This protein binds this small molecule.
Small molecule (SMILES): NCCC[C@H](N)C(=O)O

Sequence of chain 1.E:
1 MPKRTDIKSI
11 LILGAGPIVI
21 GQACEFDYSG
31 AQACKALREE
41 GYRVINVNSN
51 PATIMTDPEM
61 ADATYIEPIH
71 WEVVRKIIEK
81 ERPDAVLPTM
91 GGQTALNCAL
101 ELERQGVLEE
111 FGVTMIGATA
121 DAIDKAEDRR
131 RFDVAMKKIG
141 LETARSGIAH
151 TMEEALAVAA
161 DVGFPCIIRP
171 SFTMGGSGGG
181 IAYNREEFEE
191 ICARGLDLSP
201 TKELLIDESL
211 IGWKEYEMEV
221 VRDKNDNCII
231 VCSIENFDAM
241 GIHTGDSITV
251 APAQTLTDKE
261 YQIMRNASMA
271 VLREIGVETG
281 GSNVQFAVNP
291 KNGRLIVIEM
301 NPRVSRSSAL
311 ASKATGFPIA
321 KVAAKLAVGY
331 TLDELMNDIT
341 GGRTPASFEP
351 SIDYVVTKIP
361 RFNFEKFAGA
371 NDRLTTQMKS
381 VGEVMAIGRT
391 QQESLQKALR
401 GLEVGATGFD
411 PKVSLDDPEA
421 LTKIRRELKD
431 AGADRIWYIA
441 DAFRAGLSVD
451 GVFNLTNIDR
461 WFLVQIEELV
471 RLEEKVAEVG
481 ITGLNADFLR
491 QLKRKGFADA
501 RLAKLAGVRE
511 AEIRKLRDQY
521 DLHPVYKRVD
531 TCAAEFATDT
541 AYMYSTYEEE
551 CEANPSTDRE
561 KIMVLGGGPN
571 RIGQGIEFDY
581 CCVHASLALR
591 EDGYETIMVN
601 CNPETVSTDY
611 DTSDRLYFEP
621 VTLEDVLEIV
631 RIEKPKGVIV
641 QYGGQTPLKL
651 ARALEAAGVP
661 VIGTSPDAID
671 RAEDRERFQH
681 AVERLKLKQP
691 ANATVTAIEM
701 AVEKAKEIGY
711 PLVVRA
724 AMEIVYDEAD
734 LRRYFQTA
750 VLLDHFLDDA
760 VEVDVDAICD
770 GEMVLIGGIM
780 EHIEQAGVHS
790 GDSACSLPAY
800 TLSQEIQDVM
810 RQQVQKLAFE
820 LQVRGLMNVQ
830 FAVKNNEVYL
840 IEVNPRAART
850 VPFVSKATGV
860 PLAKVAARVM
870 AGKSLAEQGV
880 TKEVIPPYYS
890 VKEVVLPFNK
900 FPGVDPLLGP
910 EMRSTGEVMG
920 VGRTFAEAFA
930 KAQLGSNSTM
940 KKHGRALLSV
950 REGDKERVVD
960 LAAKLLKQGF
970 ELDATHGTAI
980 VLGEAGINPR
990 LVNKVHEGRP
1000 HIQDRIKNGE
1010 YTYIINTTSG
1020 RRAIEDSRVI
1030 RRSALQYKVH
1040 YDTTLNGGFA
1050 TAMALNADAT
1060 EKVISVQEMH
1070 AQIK

Binding-site contacts:
Ligand atom NE contacts residue GLU783 of chain 1.E at 2.5 Å (salt-bridge).
Ligand atom OXT contacts residue LEU907 of chain 1.E at 3.7 Å.
Ligand atom CD contacts residue GLU783 of chain 1.E at 3.8 Å.
Ligand atom NE contacts residue VAL893 of chain 1.E at 4.2 Å.
Ligand atom CA contacts residue TYR1040 of chain 1.E at 3.7 Å (hydrophobic).
Ligand atom CB contacts residue GLU783 of chain 1.E at 3.7 Å.
Ligand atom O contacts residue ASP1041 of chain 1.E at 3.5 Å.
Ligand atom C contacts residue LEU907 of chain 1.E at 4.0 Å (hydrophobic).
Ligand atom NE contacts residue ASP791 of chain 1.E at 2.9 Å (salt-bridge).
Ligand atom O contacts residue TYR1040 of chain 1.E at 4.0 Å.
Ligand atom CD contacts residue GLU892 of chain 1.E at 3.3 Å.
Ligand atom CA contacts residue ASP1041 of chain 1.E at 4.4 Å.
Ligand atom CD contacts residue VAL893 of chain 1.E at 3.4 Å (hydrophobic).
Ligand atom NE contacts residue LEU907 of chain 1.E at 4.3 Å.
Ligand atom CD contacts residue ASP791 of chain 1.E at 3.2 Å.
Ligand atom N contacts residue HIS1039 of chain 1.E at 4.0 Å.
Ligand atom CG contacts residue GLU783 of chain 1.E at 4.3 Å.
Ligand atom O contacts residue LEU907 of chain 1.E at 4.0 Å.
Ligand atom CD contacts residue LEU895 of chain 1.E at 3.9 Å (hydrophobic).
Ligand atom CD contacts residue LEU907 of chain 1.E at 4.3 Å (hydrophobic).
Ligand atom C contacts residue TYR1040 of chain 1.E at 3.6 Å (hydrophobic).
Ligand atom C contacts residue THR1042 of chain 1.E at 3.3 Å.
Ligand atom NE contacts residue ALA793 of chain 1.E at 4.0 Å.
Ligand atom OXT contacts residue TYR1040 of chain 1.E at 4.0 Å.
Ligand atom C contacts residue ASP1041 of chain 1.E at 3.9 Å.
Ligand atom CB contacts residue LEU907 of chain 1.E at 4.1 Å (hydrophobic).
Ligand atom NE contacts residue GLU892 of chain 1.E at 3.1 Å (salt-bridge).
Ligand atom O contacts residue THR1043 of chain 1.E at 4.0 Å.
Ligand atom O contacts residue THR1042 of chain 1.E at 2.8 Å (h-bond).
Ligand atom CG contacts residue LEU895 of chain 1.E at 3.8 Å (hydrophobic).
Ligand atom N contacts residue TYR1040 of chain 1.E at 2.7 Å (h-bond).
Ligand atom N contacts residue ASP1041 of chain 1.E at 3.4 Å (salt-bridge).
Ligand atom NE contacts residue SER792 of chain 1.E at 4.2 Å.
Ligand atom O contacts residue GLU783 of chain 1.E at 4.5 Å.
Ligand atom OXT contacts residue ASP1041 of chain 1.E at 4.4 Å.
Ligand atom CG contacts residue GLU892 of chain 1.E at 3.9 Å.
Ligand atom OXT contacts residue THR1042 of chain 1.E at 2.9 Å (h-bond).
Ligand atom CG contacts residue VAL893 of chain 1.E at 4.4 Å (hydrophobic).